Sequence of chain 1.B:
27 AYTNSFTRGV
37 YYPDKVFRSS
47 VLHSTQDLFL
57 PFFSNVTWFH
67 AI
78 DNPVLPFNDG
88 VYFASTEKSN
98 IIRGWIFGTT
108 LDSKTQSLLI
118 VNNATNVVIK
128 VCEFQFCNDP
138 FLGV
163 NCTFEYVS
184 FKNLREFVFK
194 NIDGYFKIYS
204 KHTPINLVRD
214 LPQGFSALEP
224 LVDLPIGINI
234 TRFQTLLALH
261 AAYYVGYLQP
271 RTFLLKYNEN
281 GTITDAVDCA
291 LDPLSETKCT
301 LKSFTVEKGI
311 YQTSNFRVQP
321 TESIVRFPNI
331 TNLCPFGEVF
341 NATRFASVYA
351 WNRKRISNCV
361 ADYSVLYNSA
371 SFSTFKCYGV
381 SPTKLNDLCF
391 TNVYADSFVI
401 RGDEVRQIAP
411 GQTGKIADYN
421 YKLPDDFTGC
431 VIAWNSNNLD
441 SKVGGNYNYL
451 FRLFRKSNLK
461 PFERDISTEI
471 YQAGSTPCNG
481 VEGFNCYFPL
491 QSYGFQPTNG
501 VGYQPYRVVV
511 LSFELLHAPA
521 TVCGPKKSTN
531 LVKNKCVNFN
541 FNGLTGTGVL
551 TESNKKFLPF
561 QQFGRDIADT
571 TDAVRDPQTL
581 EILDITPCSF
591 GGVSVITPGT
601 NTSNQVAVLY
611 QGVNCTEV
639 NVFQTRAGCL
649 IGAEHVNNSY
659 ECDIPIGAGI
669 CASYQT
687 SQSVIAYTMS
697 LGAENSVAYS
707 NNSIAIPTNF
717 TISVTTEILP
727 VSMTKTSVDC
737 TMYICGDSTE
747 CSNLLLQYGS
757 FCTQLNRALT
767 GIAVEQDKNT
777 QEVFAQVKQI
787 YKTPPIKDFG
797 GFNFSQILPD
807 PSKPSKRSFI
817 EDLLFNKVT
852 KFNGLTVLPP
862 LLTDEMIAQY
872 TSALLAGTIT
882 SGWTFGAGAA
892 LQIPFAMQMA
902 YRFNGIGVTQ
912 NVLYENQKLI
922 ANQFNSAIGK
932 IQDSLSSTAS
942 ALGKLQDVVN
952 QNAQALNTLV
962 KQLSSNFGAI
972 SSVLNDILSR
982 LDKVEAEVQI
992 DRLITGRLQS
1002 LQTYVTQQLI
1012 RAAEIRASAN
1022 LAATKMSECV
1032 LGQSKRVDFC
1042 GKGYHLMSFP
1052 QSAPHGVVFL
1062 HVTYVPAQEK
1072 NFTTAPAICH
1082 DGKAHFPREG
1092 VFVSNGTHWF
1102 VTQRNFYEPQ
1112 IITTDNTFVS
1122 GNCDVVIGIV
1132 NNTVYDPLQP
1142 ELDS

Binding-site contacts:
Ligand atom C8 contacts residue GLU1070 of chain 1.A at 4.0 Å.
Ligand atom O4 contacts residue ALA704 of chain 1.A at 4.4 Å.
Ligand atom C5 contacts residue ALA704 of chain 1.A at 3.9 Å (hydrophobic).
Ligand atom C7 contacts residue ASN1072 of chain 1.A at 3.4 Å.
Ligand atom C2 contacts residue ASN1072 of chain 1.A at 2.5 Å.
Ligand atom O5 contacts residue ALA704 of chain 1.A at 4.5 Å.
Ligand atom C4 contacts residue ALA704 of chain 1.A at 4.4 Å (hydrophobic).
Ligand atom C1 contacts residue ALA704 of chain 1.A at 4.3 Å (hydrophobic).
Ligand atom C4 contacts residue ASN1072 of chain 1.A at 4.2 Å.
Ligand atom N2 contacts residue ASN1072 of chain 1.A at 3.0 Å (h-bond).
Ligand atom O5 contacts residue ASN1072 of chain 1.A at 2.3 Å (h-bond).
Ligand atom C3 contacts residue ASN1072 of chain 1.A at 3.8 Å.
Ligand atom C1 contacts residue GLN893 of chain 1.B at 4.3 Å.
Ligand atom C3 contacts residue ALA704 of chain 1.A at 4.1 Å (hydrophobic).
Ligand atom C8 contacts residue ASN1072 of chain 1.A at 4.0 Å.
Ligand atom C1 contacts residue ASN1072 of chain 1.A at 1.4 Å.
Ligand atom O7 contacts residue ASN1072 of chain 1.A at 3.2 Å (h-bond).
Ligand atom C5 contacts residue ASN1072 of chain 1.A at 3.7 Å.

The small molecule below binds the protein below.
Small molecule (SMILES): CC(=O)N[C@@H]1[C@@H](O)[C@H](O)[C@@H](CO)O[C@H]1O

Sequence of chain 1.A:
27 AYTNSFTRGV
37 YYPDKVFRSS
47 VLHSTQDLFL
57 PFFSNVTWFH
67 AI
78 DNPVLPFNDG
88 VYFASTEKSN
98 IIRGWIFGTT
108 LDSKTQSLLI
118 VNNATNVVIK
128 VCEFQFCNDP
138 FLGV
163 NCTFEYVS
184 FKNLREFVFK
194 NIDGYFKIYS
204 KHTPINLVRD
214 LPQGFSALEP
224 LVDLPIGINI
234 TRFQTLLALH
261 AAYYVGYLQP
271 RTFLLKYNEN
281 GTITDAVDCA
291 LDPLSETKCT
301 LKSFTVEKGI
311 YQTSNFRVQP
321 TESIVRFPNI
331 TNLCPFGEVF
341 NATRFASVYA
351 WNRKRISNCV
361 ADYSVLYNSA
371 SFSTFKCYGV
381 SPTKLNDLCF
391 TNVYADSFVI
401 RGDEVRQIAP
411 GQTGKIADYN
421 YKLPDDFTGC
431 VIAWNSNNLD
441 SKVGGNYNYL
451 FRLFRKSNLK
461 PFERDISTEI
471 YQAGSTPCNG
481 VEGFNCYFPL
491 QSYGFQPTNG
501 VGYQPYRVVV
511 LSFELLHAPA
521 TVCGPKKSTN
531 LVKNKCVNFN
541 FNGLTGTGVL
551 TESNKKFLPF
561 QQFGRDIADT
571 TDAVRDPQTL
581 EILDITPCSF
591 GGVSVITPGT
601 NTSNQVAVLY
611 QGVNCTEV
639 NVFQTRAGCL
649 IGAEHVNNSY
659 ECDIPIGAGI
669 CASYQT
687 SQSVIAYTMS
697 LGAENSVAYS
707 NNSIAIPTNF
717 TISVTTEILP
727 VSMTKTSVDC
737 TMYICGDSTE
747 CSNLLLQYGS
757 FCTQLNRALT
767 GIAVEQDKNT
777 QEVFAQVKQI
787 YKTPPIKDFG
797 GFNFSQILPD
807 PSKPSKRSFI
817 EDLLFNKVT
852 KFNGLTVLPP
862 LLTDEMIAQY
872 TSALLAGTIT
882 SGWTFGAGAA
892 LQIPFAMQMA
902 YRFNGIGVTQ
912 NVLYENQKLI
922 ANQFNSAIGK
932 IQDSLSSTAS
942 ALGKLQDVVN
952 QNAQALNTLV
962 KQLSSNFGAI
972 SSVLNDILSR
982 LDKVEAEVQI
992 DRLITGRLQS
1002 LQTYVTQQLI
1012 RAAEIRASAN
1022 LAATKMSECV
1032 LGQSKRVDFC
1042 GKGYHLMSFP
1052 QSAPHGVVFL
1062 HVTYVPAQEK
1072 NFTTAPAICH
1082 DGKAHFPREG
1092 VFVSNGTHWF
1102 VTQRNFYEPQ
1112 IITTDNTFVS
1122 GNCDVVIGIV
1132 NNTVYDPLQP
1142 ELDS